This protein binds this small molecule.
Small molecule (SMILES): CC(=O)N[C@@H]1[C@@H](O)[C@H](O)[C@@H](CO)O[C@H]1O

Sequence of chain 2.A:
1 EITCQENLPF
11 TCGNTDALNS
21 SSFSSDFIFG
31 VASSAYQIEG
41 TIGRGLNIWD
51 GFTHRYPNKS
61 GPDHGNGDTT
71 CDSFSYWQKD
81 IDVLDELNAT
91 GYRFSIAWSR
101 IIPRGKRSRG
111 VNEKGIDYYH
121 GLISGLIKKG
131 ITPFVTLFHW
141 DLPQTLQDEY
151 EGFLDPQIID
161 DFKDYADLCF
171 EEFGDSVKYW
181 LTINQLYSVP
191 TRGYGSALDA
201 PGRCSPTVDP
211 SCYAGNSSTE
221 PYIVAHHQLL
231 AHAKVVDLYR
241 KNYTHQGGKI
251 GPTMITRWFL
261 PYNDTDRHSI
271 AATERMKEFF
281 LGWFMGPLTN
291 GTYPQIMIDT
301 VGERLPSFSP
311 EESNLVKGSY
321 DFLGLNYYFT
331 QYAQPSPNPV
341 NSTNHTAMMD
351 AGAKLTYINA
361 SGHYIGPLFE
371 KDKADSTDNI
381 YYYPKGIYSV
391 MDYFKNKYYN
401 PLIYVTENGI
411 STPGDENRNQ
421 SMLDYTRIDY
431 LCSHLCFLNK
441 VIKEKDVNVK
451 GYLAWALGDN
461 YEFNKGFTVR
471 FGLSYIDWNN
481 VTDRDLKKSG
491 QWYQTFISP

Binding-site contacts:
Ligand atom C2 contacts residue ASN242 of chain 2.A at 2.7 Å.
Ligand atom C7 contacts residue LYS163 of chain 2.A at 3.7 Å.
Ligand atom O7 contacts residue LYS241 of chain 2.A at 4.2 Å.
Ligand atom C1 contacts residue ASN242 of chain 2.A at 1.8 Å.
Ligand atom C8 contacts residue LEU238 of chain 2.A at 3.5 Å (hydrophobic).
Ligand atom O7 contacts residue LYS163 of chain 2.A at 4.5 Å.
Ligand atom C8 contacts residue LYS163 of chain 2.A at 2.7 Å.
Ligand atom C7 contacts residue ASN242 of chain 2.A at 3.7 Å.
Ligand atom C5 contacts residue ASN242 of chain 2.A at 3.7 Å.
Ligand atom C3 contacts residue ASN242 of chain 2.A at 3.9 Å.
Ligand atom C8 contacts residue ASP237 of chain 2.A at 4.0 Å.
Ligand atom O7 contacts residue ASP237 of chain 2.A at 4.0 Å.
Ligand atom N2 contacts residue LEU238 of chain 2.A at 4.3 Å.
Ligand atom N2 contacts residue ASN242 of chain 2.A at 2.9 Å (h-bond).
Ligand atom O7 contacts residue ASN242 of chain 2.A at 4.1 Å.
Ligand atom C7 contacts residue LEU238 of chain 2.A at 4.0 Å (hydrophobic).
Ligand atom N2 contacts residue LYS163 of chain 2.A at 4.5 Å.
Ligand atom O5 contacts residue ASN242 of chain 2.A at 2.4 Å (h-bond).
Ligand atom C4 contacts residue ASN242 of chain 2.A at 4.2 Å.